Sequence of chain 5.U:
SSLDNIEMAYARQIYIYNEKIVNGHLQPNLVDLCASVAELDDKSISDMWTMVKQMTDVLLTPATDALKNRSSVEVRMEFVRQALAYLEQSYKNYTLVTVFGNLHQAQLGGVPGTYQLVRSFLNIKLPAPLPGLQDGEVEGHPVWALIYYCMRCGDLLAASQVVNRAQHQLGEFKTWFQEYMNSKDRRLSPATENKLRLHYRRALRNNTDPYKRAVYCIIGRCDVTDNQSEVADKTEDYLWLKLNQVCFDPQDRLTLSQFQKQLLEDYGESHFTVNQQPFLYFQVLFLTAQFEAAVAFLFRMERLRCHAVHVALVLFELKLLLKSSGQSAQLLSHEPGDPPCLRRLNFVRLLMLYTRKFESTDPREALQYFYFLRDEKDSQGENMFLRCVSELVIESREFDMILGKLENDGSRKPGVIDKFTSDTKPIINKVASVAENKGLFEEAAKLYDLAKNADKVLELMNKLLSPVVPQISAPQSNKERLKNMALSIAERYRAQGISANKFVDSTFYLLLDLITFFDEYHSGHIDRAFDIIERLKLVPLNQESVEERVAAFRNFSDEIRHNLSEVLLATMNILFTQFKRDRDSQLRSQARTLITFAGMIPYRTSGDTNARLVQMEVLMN

Binding-site contacts:
Ligand atom CG1 contacts residue VAL280 of chain 5.U at 4.0 Å (hydrophobic).
Ligand atom O contacts residue ASN227 of chain 5.U at 3.6 Å.
Ligand atom C contacts residue TYR94 of chain 5.U at 4.0 Å (hydrophobic).
Ligand atom C contacts residue ASN281 of chain 5.U at 3.8 Å.
Ligand atom CA contacts residue THR235 of chain 5.U at 3.6 Å.
Ligand atom CG contacts residue LYS234 of chain 5.U at 3.3 Å.
Ligand atom C contacts residue THR235 of chain 5.U at 3.6 Å.
Ligand atom CG2 contacts residue ASN281 of chain 5.U at 3.6 Å.
Ligand atom CB contacts residue LEU286 of chain 5.U at 3.9 Å (hydrophobic).
Ligand atom C contacts residue THR235 of chain 5.U at 3.6 Å.
Ligand atom O contacts residue LYS234 of chain 5.U at 3.6 Å.
Ligand atom CG1 contacts residue TYR94 of chain 5.U at 3.8 Å (hydrophobic).
Ligand atom O contacts residue LEU286 of chain 5.U at 3.2 Å.
Ligand atom CG2 contacts residue PHE278 of chain 5.U at 3.7 Å (hydrophobic).
Ligand atom CB contacts residue HIS277 of chain 5.U at 3.7 Å.
Ligand atom CD1 contacts residue TYR91 of chain 5.U at 3.9 Å (hydrophobic).
Ligand atom CB contacts residue ASP233 of chain 5.U at 3.0 Å.
Ligand atom C contacts residue THR235 of chain 5.U at 3.6 Å.
Ligand atom CD1 contacts residue TYR94 of chain 5.U at 3.5 Å (hydrophobic).
Ligand atom N contacts residue TYR273 of chain 5.U at 3.9 Å.
Ligand atom C contacts residue LEU286 of chain 5.U at 3.8 Å (hydrophobic).
Ligand atom CG contacts residue ASP233 of chain 5.U at 3.0 Å.
Ligand atom O contacts residue TYR94 of chain 5.U at 2.9 Å.
Ligand atom N contacts residue ASN227 of chain 5.U at 3.0 Å (h-bond).
Ligand atom CB contacts residue TYR238 of chain 5.U at 3.6 Å (hydrophobic).
Ligand atom CD contacts residue TYR273 of chain 5.U at 3.3 Å (hydrophobic).
Ligand atom O contacts residue THR235 of chain 5.U at 3.0 Å (h-bond).
Ligand atom N contacts residue THR235 of chain 5.U at 3.9 Å.
Ligand atom CD contacts residue HIS277 of chain 5.U at 3.9 Å.
Ligand atom N contacts residue THR235 of chain 5.U at 3.5 Å (h-bond).
Ligand atom O contacts residue THR235 of chain 5.U at 3.1 Å (h-bond).
Ligand atom O contacts residue ASN281 of chain 5.U at 2.6 Å (h-bond).
Ligand atom CG2 contacts residue GLU236 of chain 5.U at 3.3 Å.
Ligand atom CG contacts residue TYR273 of chain 5.U at 3.6 Å (hydrophobic).
Ligand atom CG2 contacts residue HIS277 of chain 5.U at 3.3 Å.
Ligand atom O contacts residue HIS277 of chain 5.U at 3.4 Å.
Ligand atom CA contacts residue ASN227 of chain 5.U at 3.7 Å.
Ligand atom C contacts residue ASN227 of chain 5.U at 3.5 Å.
Ligand atom CG contacts residue HIS277 of chain 5.U at 3.8 Å.
Ligand atom CG2 contacts residue LEU286 of chain 5.U at 3.7 Å (hydrophobic).

The protein below binds the small molecule below.
Small molecule (SMILES): CC[C@H](C)[C@H](NC(=O)[C@H](CO)NC(=O)[C@H](CCCN=C(N)N)NC(=O)[C@@H](NC(=O)[C@@H]1CCCN1C(=O)[C@@H]1CCCN1C(=O)[C@H](C)N)C(C)C)C(=O)N[C@H](C=O)Cc1ccc(O)cc1